This protein binds this small molecule.
Small molecule (SMILES): O=C(O)CCn1ccc2ccccc21

Binding-site contacts:
Ligand atom C08 contacts residue PRO9 of chain 5.A at 3.6 Å (hydrophobic).
Ligand atom N09 contacts residue GLY90 of chain 5.A at 4.3 Å.
Ligand atom C05 contacts residue ILE22 of chain 5.A at 4.0 Å (hydrophobic).
Ligand atom O13 contacts residue SER11 of chain 5.A at 3.8 Å.
Ligand atom C05 contacts residue HIS19 of chain 5.A at 4.0 Å.
Ligand atom C03 contacts residue HIS19 of chain 5.A at 3.5 Å.
Ligand atom C05 contacts residue GLY90 of chain 5.A at 3.7 Å.
Ligand atom C08 contacts residue PHE12 of chain 5.A at 4.3 Å (hydrophobic).
Ligand atom C04 contacts residue GLY18 of chain 5.A at 4.0 Å.
Ligand atom C12 contacts residue SER11 of chain 5.A at 3.9 Å.
Ligand atom C04 contacts residue ILE22 of chain 5.A at 3.4 Å (hydrophobic).
Ligand atom N09 contacts residue HIS19 of chain 5.A at 4.1 Å.
Ligand atom C06 contacts residue ARG92 of chain 5.A at 3.7 Å.
Ligand atom O14 contacts residue GLY10 of chain 5.A at 3.4 Å.
Ligand atom C04 contacts residue GLY90 of chain 5.A at 3.4 Å.
Ligand atom C02 contacts residue HIS19 of chain 5.A at 3.6 Å.
Ligand atom O14 contacts residue PHE12 of chain 5.A at 3.7 Å.
Ligand atom N09 contacts residue PRO9 of chain 5.A at 4.2 Å.
Ligand atom O14 contacts residue HIS19 of chain 5.A at 3.8 Å.
Ligand atom C10 contacts residue PRO9 of chain 5.A at 3.9 Å (hydrophobic).
Ligand atom C12 contacts residue GLY10 of chain 5.A at 3.7 Å.
Ligand atom C07 contacts residue GLY90 of chain 5.A at 3.6 Å.
Ligand atom C08 contacts residue GLY90 of chain 5.A at 4.1 Å.
Ligand atom O14 contacts residue SER11 of chain 5.A at 3.3 Å (h-bond).
Ligand atom C08 contacts residue HIS19 of chain 5.A at 4.3 Å.
Ligand atom C05 contacts residue GLY18 of chain 5.A at 4.1 Å.
Ligand atom C06 contacts residue GLY90 of chain 5.A at 4.0 Å.
Ligand atom C11 contacts residue HIS19 of chain 5.A at 3.9 Å.
Ligand atom C05 contacts residue THR120 of chain 5.A at 3.4 Å.
Ligand atom C02 contacts residue GLY90 of chain 5.A at 3.9 Å.
Ligand atom C06 contacts residue THR120 of chain 5.A at 4.3 Å.
Ligand atom C04 contacts residue THR120 of chain 5.A at 4.2 Å.
Ligand atom C07 contacts residue HIS19 of chain 5.A at 4.0 Å.
Ligand atom C01 contacts residue GLY90 of chain 5.A at 4.0 Å.
Ligand atom C01 contacts residue HIS19 of chain 5.A at 3.8 Å.
Ligand atom C03 contacts residue GLY90 of chain 5.A at 3.4 Å.
Ligand atom O13 contacts residue GLY10 of chain 5.A at 3.7 Å.
Ligand atom C12 contacts residue HIS19 of chain 5.A at 4.3 Å.
Ligand atom C04 contacts residue HIS19 of chain 5.A at 3.7 Å.
Ligand atom C06 contacts residue HIS19 of chain 5.A at 4.0 Å.

Sequence of chain 5.A:
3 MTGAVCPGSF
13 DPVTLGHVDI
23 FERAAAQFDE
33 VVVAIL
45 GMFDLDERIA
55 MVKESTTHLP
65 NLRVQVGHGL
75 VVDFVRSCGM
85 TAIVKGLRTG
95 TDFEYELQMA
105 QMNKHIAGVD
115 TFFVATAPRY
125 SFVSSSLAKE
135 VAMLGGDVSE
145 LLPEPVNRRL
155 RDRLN